This small molecule binds to this protein.
Small molecule (SMILES): CN(CCO)c1ncnc2oc(-c3ccccc3)c(-c3ccccc3)c12

Binding-site contacts:
Ligand atom C10 contacts residue CYS87 of chain 1.A at 3.6 Å (hydrophobic).
Ligand atom N1 contacts residue CYS87 of chain 1.A at 2.9 Å (h-bond).
Ligand atom C12 contacts residue LEU15 of chain 1.A at 3.2 Å (hydrophobic).
Ligand atom N3 contacts residue LEU137 of chain 1.A at 3.9 Å.
Ligand atom C23 contacts residue LEU84 of chain 1.A at 4.0 Å (hydrophobic).
Ligand atom O24 contacts residue SER147 of chain 1.A at 4.0 Å.
Ligand atom C15 contacts residue GLY90 of chain 1.A at 3.8 Å.
Ligand atom N3 contacts residue ALA36 of chain 1.A at 3.5 Å.
Ligand atom C20 contacts residue LEU15 of chain 1.A at 4.0 Å (hydrophobic).
Ligand atom N3 contacts residue GLU85 of chain 1.A at 3.7 Å.
Ligand atom C16 contacts residue CYS87 of chain 1.A at 2.9 Å (hydrophobic).
Ligand atom C6 contacts residue CYS87 of chain 1.A at 3.5 Å (hydrophobic).
Ligand atom C4 contacts residue LEU137 of chain 1.A at 3.8 Å (hydrophobic).
Ligand atom C15 contacts residue CYS87 of chain 1.A at 3.9 Å (hydrophobic).
Ligand atom C11 contacts residue CYS87 of chain 1.A at 3.8 Å (hydrophobic).
Ligand atom C8 contacts residue VAL23 of chain 1.A at 3.8 Å (hydrophobic).
Ligand atom C11 contacts residue LEU15 of chain 1.A at 3.9 Å (hydrophobic).
Ligand atom C2 contacts residue TYR86 of chain 1.A at 3.8 Å (hydrophobic).
Ligand atom N1 contacts residue ALA36 of chain 1.A at 3.5 Å.
Ligand atom C13 contacts residue LEU15 of chain 1.A at 3.4 Å (hydrophobic).
Ligand atom C21 contacts residue GLY16 of chain 1.A at 3.8 Å.
Ligand atom C22 contacts residue GLY16 of chain 1.A at 3.3 Å.
Ligand atom N1 contacts residue GLU85 of chain 1.A at 3.3 Å (salt-bridge).
Ligand atom O6 contacts residue TYR86 of chain 1.A at 3.6 Å.
Ligand atom C2 contacts residue CYS87 of chain 1.A at 3.9 Å (hydrophobic).
Ligand atom O24 contacts residue VAL68 of chain 1.A at 3.6 Å.
Ligand atom C6 contacts residue TYR86 of chain 1.A at 3.9 Å (hydrophobic).
Ligand atom C23 contacts residue SER147 of chain 1.A at 3.5 Å.
Ligand atom O6 contacts residue CYS87 of chain 1.A at 2.9 Å (h-bond).
Ligand atom C2 contacts residue ALA36 of chain 1.A at 3.2 Å (hydrophobic).
Ligand atom C21 contacts residue LEU15 of chain 1.A at 3.4 Å (hydrophobic).
Ligand atom N1 contacts residue TYR86 of chain 1.A at 3.3 Å.
Ligand atom C19 contacts residue GLU91 of chain 1.A at 3.7 Å.
Ligand atom C22 contacts residue LEU15 of chain 1.A at 3.1 Å (hydrophobic).
Ligand atom C16 contacts residue GLY90 of chain 1.A at 3.7 Å.
Ligand atom C2 contacts residue GLU85 of chain 1.A at 2.7 Å.
Ligand atom C21 contacts residue GLU91 of chain 1.A at 3.8 Å.
Ligand atom O24 contacts residue LEU84 of chain 1.A at 3.5 Å.
Ligand atom C17 contacts residue LEU15 of chain 1.A at 3.4 Å (hydrophobic).
Ligand atom C20 contacts residue GLU91 of chain 1.A at 2.9 Å.

Sequence of chain 1.A:
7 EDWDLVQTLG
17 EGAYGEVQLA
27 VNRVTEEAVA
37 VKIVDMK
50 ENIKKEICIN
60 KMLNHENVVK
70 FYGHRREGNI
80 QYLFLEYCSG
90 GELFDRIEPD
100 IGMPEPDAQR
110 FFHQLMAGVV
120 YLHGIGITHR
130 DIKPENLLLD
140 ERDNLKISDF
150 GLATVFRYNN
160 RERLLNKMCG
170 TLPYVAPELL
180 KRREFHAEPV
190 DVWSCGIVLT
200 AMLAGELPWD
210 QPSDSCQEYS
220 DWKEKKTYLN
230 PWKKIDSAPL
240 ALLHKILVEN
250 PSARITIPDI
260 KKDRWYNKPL